Sequence of chain 1.C:
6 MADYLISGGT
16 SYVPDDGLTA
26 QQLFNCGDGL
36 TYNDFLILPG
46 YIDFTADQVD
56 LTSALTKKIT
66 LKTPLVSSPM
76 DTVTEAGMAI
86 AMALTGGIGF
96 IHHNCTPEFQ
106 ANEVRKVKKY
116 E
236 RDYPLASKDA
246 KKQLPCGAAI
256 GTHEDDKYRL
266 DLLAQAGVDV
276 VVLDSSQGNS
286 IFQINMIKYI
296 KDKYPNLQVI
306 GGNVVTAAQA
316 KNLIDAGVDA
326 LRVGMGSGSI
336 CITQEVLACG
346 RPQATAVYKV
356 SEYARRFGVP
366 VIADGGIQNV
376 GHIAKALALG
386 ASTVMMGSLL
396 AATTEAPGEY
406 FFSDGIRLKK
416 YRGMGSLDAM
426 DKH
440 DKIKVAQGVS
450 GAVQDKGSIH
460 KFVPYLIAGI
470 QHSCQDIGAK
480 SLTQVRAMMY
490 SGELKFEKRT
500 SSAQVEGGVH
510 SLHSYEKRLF

This protein binds this small molecule.
Small molecule (SMILES): O=c1[nH]cnc2c1ncn2[C@@H]1O[C@H](COP(=O)(O)O)[C@@H](O)[C@H]1O

Binding-site contacts:
Ligand atom O1P contacts residue TYR416 of chain 1.C at 2.4 Å (h-bond).
Ligand atom O2' contacts residue NAD1 of chain 1.N at 3.6 Å (h-bond).
Ligand atom O6 contacts residue GLY420 of chain 1.C at 2.6 Å (h-bond).
Ligand atom C5 contacts residue ILE335 of chain 1.C at 3.4 Å (hydrophobic).
Ligand atom C4' contacts residue ASP369 of chain 1.C at 3.6 Å.
Ligand atom C4 contacts residue NAD1 of chain 1.N at 3.5 Å.
Ligand atom O6 contacts residue GLY418 of chain 1.C at 3.5 Å.
Ligand atom C5 contacts residue NAD1 of chain 1.N at 3.6 Å.
Ligand atom N1 contacts residue CYS336 of chain 1.C at 2.9 Å (h-bond).
Ligand atom O1P contacts residue SER334 of chain 1.C at 2.5 Å (h-bond).
Ligand atom C2 contacts residue NAD1 of chain 1.N at 3.3 Å.
Ligand atom N1 contacts residue NAD1 of chain 1.N at 3.4 Å.
Ligand atom C3' contacts residue SER73 of chain 1.C at 3.3 Å.
Ligand atom P contacts residue TYR416 of chain 1.C at 3.6 Å.
Ligand atom N1 contacts residue GLN446 of chain 1.C at 2.8 Å (h-bond).
Ligand atom O2' contacts residue ASP369 of chain 1.C at 2.5 Å (salt-bridge).
Ligand atom C6 contacts residue GLY420 of chain 1.C at 3.6 Å.
Ligand atom C2 contacts residue GLN446 of chain 1.C at 3.5 Å.
Ligand atom N7 contacts residue MET419 of chain 1.C at 2.9 Å (h-bond).
Ligand atom O2' contacts residue ARG327 of chain 1.C at 3.2 Å (salt-bridge).
Ligand atom C4 contacts residue ILE335 of chain 1.C at 3.4 Å (hydrophobic).
Ligand atom C2 contacts residue CYS336 of chain 1.C at 1.8 Å (hydrophobic).
Ligand atom O2P contacts residue GLY371 of chain 1.C at 3.0 Å (h-bond).
Ligand atom N3 contacts residue NAD1 of chain 1.N at 3.3 Å.
Ligand atom O3' contacts residue SER73 of chain 1.C at 2.6 Å (h-bond).
Ligand atom O3P contacts residue GLY392 of chain 1.C at 2.8 Å (h-bond).
Ligand atom C2' contacts residue ARG327 of chain 1.C at 3.4 Å.
Ligand atom O1P contacts residue SER393 of chain 1.C at 2.8 Å (h-bond).
Ligand atom O5' contacts residue GLY333 of chain 1.C at 3.5 Å.
Ligand atom O2P contacts residue GLY333 of chain 1.C at 3.4 Å.
Ligand atom O2P contacts residue SER334 of chain 1.C at 3.0 Å (h-bond).
Ligand atom O3P contacts residue SER393 of chain 1.C at 3.3 Å (h-bond).
Ligand atom O6 contacts residue MET419 of chain 1.C at 3.3 Å (h-bond).
Ligand atom C6 contacts residue NAD1 of chain 1.N at 3.6 Å.
Ligand atom O3' contacts residue ARG327 of chain 1.C at 3.2 Å (salt-bridge).
Ligand atom N3 contacts residue CYS336 of chain 1.C at 2.6 Å (h-bond).
Ligand atom P contacts residue SER334 of chain 1.C at 3.4 Å.
Ligand atom C3' contacts residue ASP369 of chain 1.C at 3.5 Å.
Ligand atom O6 contacts residue GLY447 of chain 1.C at 3.5 Å.
Ligand atom O3' contacts residue ASP369 of chain 1.C at 2.6 Å (salt-bridge).